This protein binds this small molecule.
Small molecule (SMILES): CC(C)C[C@H](NC(=O)[C@@H](NC(=O)[C@@H]1CCCN1)C(C)C)C(=O)N[C@@H](Cc1ccccc1)C(=O)N1CCC[C@H]1C(=O)NCC(=O)N[C@@H](CCC(N)=O)C(=O)N1CCC[C@H]1C(=O)N[C@@H](Cc1ccccc1)C(=O)NCC(=O)N[C@@H](CCC(N)=O)C(=O)N1CCC[C@H]1C(=O)N1CCC[C@H]1C(=O)N[C@@H](C)C=O

Binding-site contacts:
Ligand atom C contacts residue LEU172 of chain 1.B at 3.8 Å (hydrophobic).
Ligand atom CB contacts residue ASN57 of chain 1.C at 3.5 Å.
Ligand atom CB contacts residue ASN74 of chain 1.C at 3.6 Å.
Ligand atom CE2 contacts residue LEU56 of chain 1.C at 3.6 Å (hydrophobic).
Ligand atom CA contacts residue ASN74 of chain 1.C at 3.8 Å.
Ligand atom N contacts residue ASN74 of chain 1.C at 3.5 Å (h-bond).
Ligand atom CB contacts residue ASN74 of chain 1.C at 3.8 Å.
Ligand atom O contacts residue ASN57 of chain 1.C at 2.6 Å (h-bond).
Ligand atom CA contacts residue ASN57 of chain 1.C at 3.5 Å.
Ligand atom CA contacts residue ASN57 of chain 1.C at 3.7 Å.
Ligand atom C contacts residue ASN53 of chain 1.C at 3.7 Å.
Ligand atom CB contacts residue TYR169 of chain 1.B at 3.8 Å (hydrophobic).
Ligand atom CB contacts residue ASN74 of chain 1.C at 3.6 Å.
Ligand atom N contacts residue ASN53 of chain 1.C at 3.6 Å.
Ligand atom CB contacts residue ASN53 of chain 1.C at 3.4 Å.
Ligand atom C contacts residue ASN57 of chain 1.C at 3.5 Å.
Ligand atom C contacts residue ASN57 of chain 1.C at 3.6 Å.
Ligand atom N contacts residue ASN74 of chain 1.C at 3.0 Å (h-bond).
Ligand atom N contacts residue ASN57 of chain 1.C at 2.8 Å (h-bond).
Ligand atom CA contacts residue THR107 of chain 1.C at 3.5 Å.
Ligand atom CD2 contacts residue THR107 of chain 1.C at 3.7 Å.
Ligand atom CD2 contacts residue ASN57 of chain 1.C at 3.2 Å.
Ligand atom CB contacts residue ASN57 of chain 1.C at 3.5 Å.
Ligand atom O contacts residue THR107 of chain 1.C at 3.4 Å.
Ligand atom N contacts residue LEU172 of chain 1.B at 3.6 Å.
Ligand atom CE1 contacts residue LYS70 of chain 1.C at 3.4 Å.
Ligand atom CZ contacts residue ILE66 of chain 1.C at 3.6 Å (hydrophobic).
Ligand atom O contacts residue LYS70 of chain 1.C at 2.6 Å (salt-bridge).
Ligand atom O contacts residue ASN74 of chain 1.C at 3.0 Å (h-bond).
Ligand atom O contacts residue ASN53 of chain 1.C at 3.6 Å.
Ligand atom CA contacts residue GLN67 of chain 1.C at 3.7 Å.
Ligand atom CG2 contacts residue ALA77 of chain 1.C at 3.7 Å (hydrophobic).
Ligand atom O contacts residue LYS70 of chain 1.C at 3.7 Å.
Ligand atom CD2 contacts residue LEU56 of chain 1.C at 3.5 Å (hydrophobic).
Ligand atom CG1 contacts residue SER102 of chain 1.C at 3.7 Å.
Ligand atom CZ contacts residue LYS70 of chain 1.C at 3.5 Å.
Ligand atom CA contacts residue ASN53 of chain 1.C at 3.4 Å.
Ligand atom CA contacts residue ASN74 of chain 1.C at 3.4 Å.
Ligand atom CE2 contacts residue ILE66 of chain 1.C at 3.5 Å (hydrophobic).
Ligand atom C contacts residue LYS70 of chain 1.C at 3.7 Å.

Sequence of chain 1.C:
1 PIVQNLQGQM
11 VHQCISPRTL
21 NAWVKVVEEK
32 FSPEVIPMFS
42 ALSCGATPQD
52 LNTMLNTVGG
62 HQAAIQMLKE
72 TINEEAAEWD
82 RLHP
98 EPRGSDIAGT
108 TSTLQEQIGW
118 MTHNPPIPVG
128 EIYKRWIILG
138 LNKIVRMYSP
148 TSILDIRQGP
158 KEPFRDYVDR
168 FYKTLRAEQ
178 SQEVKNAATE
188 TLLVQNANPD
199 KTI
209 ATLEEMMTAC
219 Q

Sequence of chain 1.B:
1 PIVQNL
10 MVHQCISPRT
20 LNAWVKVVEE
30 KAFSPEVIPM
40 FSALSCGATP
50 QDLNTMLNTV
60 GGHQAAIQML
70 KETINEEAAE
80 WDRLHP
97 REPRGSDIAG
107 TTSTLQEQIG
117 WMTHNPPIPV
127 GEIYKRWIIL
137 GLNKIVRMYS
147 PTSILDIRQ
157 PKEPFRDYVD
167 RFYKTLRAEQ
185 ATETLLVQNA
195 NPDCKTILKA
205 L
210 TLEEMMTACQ